Binding-site contacts:
Ligand atom C1 contacts residue ASN166 of chain 3.A at 1.4 Å.
Ligand atom C7 contacts residue THR241 of chain 3.A at 4.2 Å.
Ligand atom C4 contacts residue ASN166 of chain 3.A at 4.0 Å.
Ligand atom O5 contacts residue ASN166 of chain 3.A at 2.4 Å (h-bond).
Ligand atom N2 contacts residue ASN166 of chain 3.A at 2.5 Å (h-bond).
Ligand atom C8 contacts residue THR168 of chain 3.A at 3.6 Å.
Ligand atom C8 contacts residue ASN166 of chain 3.A at 4.4 Å.
Ligand atom C5 contacts residue ASN166 of chain 3.A at 3.7 Å.
Ligand atom O7 contacts residue ASN166 of chain 3.A at 3.7 Å.
Ligand atom C8 contacts residue THR241 of chain 3.A at 3.3 Å.
Ligand atom C2 contacts residue ASN166 of chain 3.A at 2.0 Å.
Ligand atom C7 contacts residue ASN166 of chain 3.A at 3.4 Å.
Ligand atom C3 contacts residue ASN166 of chain 3.A at 3.5 Å.
Ligand atom O3 contacts residue ASN166 of chain 3.A at 4.4 Å.
Ligand atom O6 contacts residue LYS164 of chain 3.A at 4.3 Å.

Sequence of chain 3.A:
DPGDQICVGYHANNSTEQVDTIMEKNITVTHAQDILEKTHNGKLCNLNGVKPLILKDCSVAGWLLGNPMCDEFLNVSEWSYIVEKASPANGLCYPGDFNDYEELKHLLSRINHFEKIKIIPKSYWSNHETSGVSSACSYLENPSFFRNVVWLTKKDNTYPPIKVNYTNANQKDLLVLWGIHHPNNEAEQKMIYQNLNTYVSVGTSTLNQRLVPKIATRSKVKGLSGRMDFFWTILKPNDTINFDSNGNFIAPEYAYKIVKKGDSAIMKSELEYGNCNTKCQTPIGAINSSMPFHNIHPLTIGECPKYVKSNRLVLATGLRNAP

The small molecule below binds the protein below.
Small molecule (SMILES): CC(=O)N[C@@H]1[C@@H](O)[C@H](O)[C@@H](CO)O[C@H]1O